The protein below binds the small molecule below.
Small molecule (SMILES): CC(C)C[C@H](NC(=O)[C@H](CC(C)C)NC(=O)[C@H](CCC(=O)O)NC(=O)[C@H](CCC(N)=O)NC(=O)[C@H](CCCNC(N)=[NH2+])NC(=O)[C@@H](N)CCCNC(N)=[NH2+])C(=O)N[C@H](C=O)CCC(=O)O

Sequence of chain 1.A:
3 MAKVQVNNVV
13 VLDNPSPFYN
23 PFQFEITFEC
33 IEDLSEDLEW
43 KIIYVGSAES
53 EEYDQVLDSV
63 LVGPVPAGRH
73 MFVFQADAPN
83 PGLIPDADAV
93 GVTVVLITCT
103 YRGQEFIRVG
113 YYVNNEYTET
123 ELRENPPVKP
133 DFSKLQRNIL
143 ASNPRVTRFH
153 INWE

Binding-site contacts:
Ligand atom CD2 contacts residue VAL64 of chain 1.A at 4.0 Å (hydrophobic).
Ligand atom N contacts residue SER61 of chain 1.A at 3.2 Å (h-bond).
Ligand atom OE1 contacts residue MET73 of chain 1.A at 3.8 Å.
Ligand atom OE2 contacts residue PHE74 of chain 1.A at 3.9 Å.
Ligand atom N contacts residue LEU63 of chain 1.A at 2.8 Å (h-bond).
Ligand atom O contacts residue LEU63 of chain 1.A at 3.4 Å (h-bond).
Ligand atom OE1 contacts residue LEU63 of chain 1.A at 3.6 Å.
Ligand atom CA contacts residue MET73 of chain 1.A at 3.6 Å (hydrophobic).
Ligand atom N contacts residue MET73 of chain 1.A at 3.0 Å (h-bond).
Ligand atom CB contacts residue VAL62 of chain 1.A at 3.9 Å (hydrophobic).
Ligand atom CA contacts residue LEU63 of chain 1.A at 3.4 Å (hydrophobic).
Ligand atom C contacts residue MET73 of chain 1.A at 3.7 Å (hydrophobic).
Ligand atom NE contacts residue VAL62 of chain 1.A at 3.4 Å.
Ligand atom CG contacts residue PHE74 of chain 1.A at 3.6 Å (hydrophobic).
Ligand atom CB contacts residue LEU63 of chain 1.A at 3.9 Å (hydrophobic).
Ligand atom OE2 contacts residue VAL75 of chain 1.A at 3.5 Å (h-bond).
Ligand atom C contacts residue VAL62 of chain 1.A at 4.0 Å (hydrophobic).
Ligand atom OE1 contacts residue VAL75 of chain 1.A at 4.0 Å.
Ligand atom O contacts residue LEU63 of chain 1.A at 2.5 Å (h-bond).
Ligand atom NH1 contacts residue ASP60 of chain 1.A at 2.6 Å (salt-bridge).
Ligand atom CD1 contacts residue HIS72 of chain 1.A at 3.7 Å.
Ligand atom C contacts residue LEU63 of chain 1.A at 3.7 Å (hydrophobic).
Ligand atom CA contacts residue LEU63 of chain 1.A at 3.7 Å (hydrophobic).
Ligand atom C contacts residue LEU63 of chain 1.A at 4.0 Å (hydrophobic).
Ligand atom C contacts residue LEU63 of chain 1.A at 3.5 Å (hydrophobic).
Ligand atom CB contacts residue MET73 of chain 1.A at 3.7 Å (hydrophobic).
Ligand atom NH2 contacts residue VAL62 of chain 1.A at 3.3 Å.
Ligand atom O contacts residue VAL64 of chain 1.A at 3.3 Å.
Ligand atom NH1 contacts residue VAL62 of chain 1.A at 3.8 Å.
Ligand atom CA contacts residue SER61 of chain 1.A at 3.8 Å.
Ligand atom O contacts residue SER61 of chain 1.A at 4.0 Å.
Ligand atom CZ contacts residue VAL62 of chain 1.A at 3.2 Å (hydrophobic).
Ligand atom C contacts residue MET73 of chain 1.A at 4.0 Å (hydrophobic).
Ligand atom NE2 contacts residue ASP39 of chain 1.A at 3.6 Å.
Ligand atom N contacts residue LEU63 of chain 1.A at 4.0 Å.
Ligand atom CZ contacts residue ASP60 of chain 1.A at 3.8 Å.
Ligand atom O contacts residue VAL62 of chain 1.A at 3.0 Å.
Ligand atom CB contacts residue SER61 of chain 1.A at 3.5 Å.
Ligand atom NH1 contacts residue GLN77 of chain 1.A at 3.8 Å.
Ligand atom NH2 contacts residue GLN77 of chain 1.A at 4.1 Å.